Binding-site contacts:
Ligand atom N23 contacts residue HIS40 of chain 1.A at 3.8 Å.
Ligand atom C4 contacts residue GLY196 of chain 1.A at 3.5 Å.
Ligand atom O34 contacts residue GLY194 of chain 1.A at 3.3 Å (h-bond).
Ligand atom C16 contacts residue TRP193 of chain 1.A at 3.6 Å (hydrophobic).
Ligand atom N9 contacts residue GLY194 of chain 1.A at 2.6 Å (h-bond).
Ligand atom N32 contacts residue ALA172 of chain 1.A at 3.3 Å (h-bond).
Ligand atom N32 contacts residue GLY204 of chain 1.A at 3.4 Å.
Ligand atom O18 contacts residue GLY194 of chain 1.A at 3.0 Å (h-bond).
Ligand atom C1 contacts residue GLN174 of chain 1.A at 3.2 Å.
Ligand atom N32 contacts residue ASP171 of chain 1.A at 2.9 Å (salt-bridge).
Ligand atom C11 contacts residue GLY194 of chain 1.A at 3.7 Å.
Ligand atom C17 contacts residue TRP193 of chain 1.A at 3.8 Å (hydrophobic).
Ligand atom N33 contacts residue GLY196 of chain 1.A at 2.9 Å (h-bond).
Ligand atom O18 contacts residue TRP193 of chain 1.A at 3.1 Å.
Ligand atom C24 contacts residue SER192 of chain 1.A at 3.7 Å.
Ligand atom N23 contacts residue SER192 of chain 1.A at 3.0 Å (h-bond).
Ligand atom C3 contacts residue CYS197 of chain 1.A at 3.6 Å (hydrophobic).
Ligand atom C29 contacts residue TRP193 of chain 1.A at 3.6 Å (hydrophobic).
Ligand atom C6 contacts residue GLN174 of chain 1.A at 3.8 Å.
Ligand atom C14 contacts residue GLU79 of chain 1.A at 3.5 Å.
Ligand atom C29 contacts residue GLY196 of chain 1.A at 3.8 Å.
Ligand atom O34 contacts residue SER195 of chain 1.A at 3.4 Å.
Ligand atom C30 contacts residue GLY194 of chain 1.A at 3.7 Å.
Ligand atom O34 contacts residue GLY196 of chain 1.A at 3.1 Å (h-bond).
Ligand atom C31 contacts residue ALA172 of chain 1.A at 3.2 Å (hydrophobic).
Ligand atom N23 contacts residue SER177 of chain 1.A at 3.7 Å.
Ligand atom N33 contacts residue CYS197 of chain 1.A at 3.8 Å.
Ligand atom N33 contacts residue ASP171 of chain 1.A at 2.8 Å (salt-bridge).
Ligand atom C16 contacts residue TYR81 of chain 1.A at 3.6 Å (hydrophobic).
Ligand atom C2 contacts residue GLN174 of chain 1.A at 3.5 Å.
Ligand atom C26 contacts residue CYS173 of chain 1.A at 3.5 Å (hydrophobic).
Ligand atom C26 contacts residue VAL191 of chain 1.A at 3.7 Å (hydrophobic).
Ligand atom C27 contacts residue CYS173 of chain 1.A at 3.7 Å (hydrophobic).
Ligand atom C24 contacts residue SER177 of chain 1.A at 3.2 Å.
Ligand atom C20 contacts residue TYR81 of chain 1.A at 3.3 Å (hydrophobic).
Ligand atom N33 contacts residue ALA172 of chain 1.A at 3.3 Å (h-bond).
Ligand atom C31 contacts residue ASP171 of chain 1.A at 3.6 Å.
Ligand atom C10 contacts residue GLY194 of chain 1.A at 3.5 Å.
Ligand atom C29 contacts residue GLY194 of chain 1.A at 3.4 Å.
Ligand atom S8 contacts residue GLY194 of chain 1.A at 3.7 Å.

A small-molecule ligand and the protein it binds are described below.
Small molecule (SMILES): [H]/N=C(\N)c1ccc(CNC(=O)CNC(=O)[C@@H](COC(C)(C)C)NS(=O)(=O)Cc2ccccc2)cc1

Sequence of chain 1.A:
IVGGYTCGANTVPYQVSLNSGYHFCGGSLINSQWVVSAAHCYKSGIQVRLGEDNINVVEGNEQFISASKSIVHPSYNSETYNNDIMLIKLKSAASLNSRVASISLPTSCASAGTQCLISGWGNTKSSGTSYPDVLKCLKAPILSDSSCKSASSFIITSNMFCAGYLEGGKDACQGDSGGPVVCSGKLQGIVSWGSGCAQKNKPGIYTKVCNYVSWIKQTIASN